Sequence of chain 1.B:
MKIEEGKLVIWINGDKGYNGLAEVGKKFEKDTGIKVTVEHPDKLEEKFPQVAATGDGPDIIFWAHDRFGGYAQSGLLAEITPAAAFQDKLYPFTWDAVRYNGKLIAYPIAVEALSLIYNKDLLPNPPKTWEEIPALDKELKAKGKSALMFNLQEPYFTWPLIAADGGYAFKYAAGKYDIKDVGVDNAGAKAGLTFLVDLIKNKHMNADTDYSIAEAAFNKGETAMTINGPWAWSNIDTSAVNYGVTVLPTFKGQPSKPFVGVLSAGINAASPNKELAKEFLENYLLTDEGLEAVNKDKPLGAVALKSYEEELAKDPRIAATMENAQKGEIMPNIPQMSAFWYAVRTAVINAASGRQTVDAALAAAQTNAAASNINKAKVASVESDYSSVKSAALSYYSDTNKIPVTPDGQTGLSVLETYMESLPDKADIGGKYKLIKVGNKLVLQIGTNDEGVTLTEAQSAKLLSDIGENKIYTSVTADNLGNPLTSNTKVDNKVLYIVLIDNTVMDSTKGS

This protein binds this small molecule.
Small molecule (SMILES): C[N+](C)(C)[O-]

Binding-site contacts:
Ligand atom CAB contacts residue ALA84 of chain 1.B at 4.4 Å (hydrophobic).
Ligand atom NAC contacts residue ALA84 of chain 1.B at 3.9 Å.
Ligand atom OAE contacts residue ALA84 of chain 1.B at 2.8 Å (h-bond).
Ligand atom NAC contacts residue ALA83 of chain 1.B at 4.3 Å.
Ligand atom OAE contacts residue ALA83 of chain 1.B at 3.3 Å.
Ligand atom CAA contacts residue ALA83 of chain 1.B at 3.8 Å (hydrophobic).
Ligand atom CAA contacts residue ALA84 of chain 1.B at 3.9 Å (hydrophobic).